A small-molecule ligand and the protein it binds are described below.
Small molecule (SMILES): CC(=O)N[C@@H]1[C@@H](O)[C@H](O)[C@@H](CO)O[C@H]1O

Sequence of chain 1.C:
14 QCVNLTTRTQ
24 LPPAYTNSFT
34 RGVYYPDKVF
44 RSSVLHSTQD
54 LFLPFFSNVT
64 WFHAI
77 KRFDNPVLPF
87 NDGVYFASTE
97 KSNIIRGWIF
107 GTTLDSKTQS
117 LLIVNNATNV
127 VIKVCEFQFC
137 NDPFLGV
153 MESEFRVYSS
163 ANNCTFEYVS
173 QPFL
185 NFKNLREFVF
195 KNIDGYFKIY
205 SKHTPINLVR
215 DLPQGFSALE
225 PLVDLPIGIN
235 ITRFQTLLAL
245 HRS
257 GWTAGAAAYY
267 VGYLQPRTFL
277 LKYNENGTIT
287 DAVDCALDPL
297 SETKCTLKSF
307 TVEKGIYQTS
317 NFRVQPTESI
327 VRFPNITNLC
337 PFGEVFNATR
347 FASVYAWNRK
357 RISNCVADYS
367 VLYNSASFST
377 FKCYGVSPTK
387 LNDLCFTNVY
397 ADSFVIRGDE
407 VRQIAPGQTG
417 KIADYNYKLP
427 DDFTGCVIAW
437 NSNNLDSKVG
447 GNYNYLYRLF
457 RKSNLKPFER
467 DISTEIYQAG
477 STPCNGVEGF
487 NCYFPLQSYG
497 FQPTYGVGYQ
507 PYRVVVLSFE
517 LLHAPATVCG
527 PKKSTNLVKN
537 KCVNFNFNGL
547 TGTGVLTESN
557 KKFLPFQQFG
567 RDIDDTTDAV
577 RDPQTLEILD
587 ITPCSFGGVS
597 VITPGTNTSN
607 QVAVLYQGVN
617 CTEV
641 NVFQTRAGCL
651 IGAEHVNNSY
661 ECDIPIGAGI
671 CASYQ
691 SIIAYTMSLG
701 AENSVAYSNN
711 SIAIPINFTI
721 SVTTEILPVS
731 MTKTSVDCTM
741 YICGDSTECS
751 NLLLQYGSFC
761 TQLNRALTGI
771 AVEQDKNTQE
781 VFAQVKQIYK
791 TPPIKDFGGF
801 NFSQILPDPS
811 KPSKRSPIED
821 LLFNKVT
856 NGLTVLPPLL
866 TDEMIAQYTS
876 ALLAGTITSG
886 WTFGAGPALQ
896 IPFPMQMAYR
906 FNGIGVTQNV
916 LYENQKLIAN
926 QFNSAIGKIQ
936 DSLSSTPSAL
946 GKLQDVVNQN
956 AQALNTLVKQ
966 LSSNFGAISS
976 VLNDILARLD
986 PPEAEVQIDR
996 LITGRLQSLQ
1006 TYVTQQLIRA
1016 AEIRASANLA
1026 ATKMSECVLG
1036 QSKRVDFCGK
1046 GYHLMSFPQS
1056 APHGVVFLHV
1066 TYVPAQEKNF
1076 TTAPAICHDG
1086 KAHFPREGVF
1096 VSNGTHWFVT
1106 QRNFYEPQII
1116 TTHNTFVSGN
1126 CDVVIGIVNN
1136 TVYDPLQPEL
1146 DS

Binding-site contacts:
Ligand atom C7 contacts residue GLU281 of chain 1.A at 3.6 Å.
Ligand atom C1 contacts residue GLU281 of chain 1.A at 3.8 Å.
Ligand atom C1 contacts residue ASN282 of chain 1.A at 1.4 Å.
Ligand atom C2 contacts residue GLU281 of chain 1.A at 3.7 Å.
Ligand atom C2 contacts residue ASN282 of chain 1.A at 2.5 Å.
Ligand atom N2 contacts residue ASN282 of chain 1.A at 2.9 Å (h-bond).
Ligand atom O5 contacts residue ASN282 of chain 1.A at 2.4 Å (h-bond).
Ligand atom C3 contacts residue GLU281 of chain 1.A at 4.1 Å.
Ligand atom O6 contacts residue LYS558 of chain 1.C at 4.2 Å.
Ligand atom C7 contacts residue ASN280 of chain 1.A at 4.0 Å.
Ligand atom O7 contacts residue ASN282 of chain 1.A at 4.2 Å.
Ligand atom C7 contacts residue ASN282 of chain 1.A at 3.8 Å.
Ligand atom C4 contacts residue ASN282 of chain 1.A at 4.2 Å.
Ligand atom O6 contacts residue ASN282 of chain 1.A at 4.1 Å.
Ligand atom N2 contacts residue ASN280 of chain 1.A at 4.2 Å.
Ligand atom C8 contacts residue ASN280 of chain 1.A at 3.7 Å.
Ligand atom C3 contacts residue ASN282 of chain 1.A at 3.8 Å.
Ligand atom C5 contacts residue ASN282 of chain 1.A at 3.7 Å.
Ligand atom N2 contacts residue GLU281 of chain 1.A at 2.8 Å (salt-bridge).
Ligand atom C8 contacts residue GLU281 of chain 1.A at 3.4 Å.

Sequence of chain 1.A:
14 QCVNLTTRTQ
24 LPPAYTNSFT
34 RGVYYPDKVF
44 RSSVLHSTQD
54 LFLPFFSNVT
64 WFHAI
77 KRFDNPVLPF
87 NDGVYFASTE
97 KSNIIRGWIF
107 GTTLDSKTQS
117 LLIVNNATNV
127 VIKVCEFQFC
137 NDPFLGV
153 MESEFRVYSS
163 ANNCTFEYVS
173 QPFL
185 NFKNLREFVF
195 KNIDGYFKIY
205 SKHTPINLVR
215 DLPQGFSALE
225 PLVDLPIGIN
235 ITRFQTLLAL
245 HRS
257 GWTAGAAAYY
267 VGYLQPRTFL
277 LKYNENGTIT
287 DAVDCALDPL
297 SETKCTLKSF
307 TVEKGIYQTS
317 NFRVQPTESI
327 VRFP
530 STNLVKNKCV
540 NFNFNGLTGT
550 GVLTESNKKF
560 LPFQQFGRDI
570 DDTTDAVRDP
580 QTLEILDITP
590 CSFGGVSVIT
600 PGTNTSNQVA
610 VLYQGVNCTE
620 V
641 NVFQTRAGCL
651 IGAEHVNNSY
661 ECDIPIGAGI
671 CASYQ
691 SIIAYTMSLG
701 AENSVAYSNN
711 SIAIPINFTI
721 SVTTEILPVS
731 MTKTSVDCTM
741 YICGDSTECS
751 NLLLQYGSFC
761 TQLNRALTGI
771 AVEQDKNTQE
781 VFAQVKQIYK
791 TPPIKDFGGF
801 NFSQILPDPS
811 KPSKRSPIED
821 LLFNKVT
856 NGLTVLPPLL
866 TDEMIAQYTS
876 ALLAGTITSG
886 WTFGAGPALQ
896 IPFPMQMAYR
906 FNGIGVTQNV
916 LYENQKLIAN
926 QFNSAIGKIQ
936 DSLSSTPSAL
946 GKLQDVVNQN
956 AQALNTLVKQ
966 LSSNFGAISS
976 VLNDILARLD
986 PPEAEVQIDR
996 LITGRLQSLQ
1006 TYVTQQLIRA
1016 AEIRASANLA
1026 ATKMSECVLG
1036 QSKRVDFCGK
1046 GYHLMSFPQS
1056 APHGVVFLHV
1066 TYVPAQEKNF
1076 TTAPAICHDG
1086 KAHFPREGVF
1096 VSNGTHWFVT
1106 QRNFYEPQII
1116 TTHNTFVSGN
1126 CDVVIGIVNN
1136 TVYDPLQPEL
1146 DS